Sequence of chain 1.A:
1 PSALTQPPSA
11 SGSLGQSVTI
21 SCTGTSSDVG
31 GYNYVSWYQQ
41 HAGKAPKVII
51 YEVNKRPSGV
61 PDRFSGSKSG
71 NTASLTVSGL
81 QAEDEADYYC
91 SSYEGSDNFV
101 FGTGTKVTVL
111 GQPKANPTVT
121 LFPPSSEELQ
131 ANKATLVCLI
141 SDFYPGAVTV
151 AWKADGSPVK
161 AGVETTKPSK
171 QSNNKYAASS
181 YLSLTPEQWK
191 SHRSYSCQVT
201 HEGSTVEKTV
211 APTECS

Sequence of chain 1.B:
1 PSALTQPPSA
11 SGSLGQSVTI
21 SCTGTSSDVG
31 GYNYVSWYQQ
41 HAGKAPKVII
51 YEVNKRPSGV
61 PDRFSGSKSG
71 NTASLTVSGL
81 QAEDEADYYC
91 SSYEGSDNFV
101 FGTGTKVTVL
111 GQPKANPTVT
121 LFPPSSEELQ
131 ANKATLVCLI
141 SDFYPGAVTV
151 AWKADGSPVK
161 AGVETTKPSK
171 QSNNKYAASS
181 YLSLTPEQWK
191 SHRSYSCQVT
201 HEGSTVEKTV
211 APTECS

This small molecule binds to this protein.
Small molecule (SMILES): CC(=O)N[C@H](Cc1c[nH]cn1)C(=O)N1CCC[C@H]1C(N)=O

Binding-site contacts:
Ligand atom CA contacts residue PHE99 of chain 1.A at 3.8 Å (hydrophobic).
Ligand atom CG contacts residue TYR38 of chain 1.B at 3.3 Å (hydrophobic).
Ligand atom C contacts residue PHE99 of chain 1.B at 4.1 Å (hydrophobic).
Ligand atom CB contacts residue VAL48 of chain 1.B at 3.7 Å (hydrophobic).
Ligand atom O contacts residue PHE99 of chain 1.A at 3.5 Å.
Ligand atom C contacts residue TYR38 of chain 1.A at 3.0 Å (hydrophobic).
Ligand atom CB contacts residue TYR38 of chain 1.B at 3.2 Å (hydrophobic).
Ligand atom CE1 contacts residue TYR34 of chain 1.A at 4.0 Å (hydrophobic).
Ligand atom NE2 contacts residue TYR34 of chain 1.B at 3.9 Å.
Ligand atom O contacts residue PHE99 of chain 1.B at 3.6 Å.
Ligand atom CA contacts residue TYR38 of chain 1.A at 3.9 Å (hydrophobic).
Ligand atom N contacts residue PHE99 of chain 1.A at 3.3 Å.
Ligand atom CG contacts residue TYR34 of chain 1.B at 2.9 Å (hydrophobic).
Ligand atom CG contacts residue SER36 of chain 1.B at 3.5 Å.
Ligand atom O contacts residue SER91 of chain 1.A at 4.0 Å.
Ligand atom N contacts residue TYR34 of chain 1.B at 3.2 Å (h-bond).
Ligand atom ND1 contacts residue TYR34 of chain 1.B at 3.0 Å (h-bond).
Ligand atom C contacts residue PHE99 of chain 1.A at 3.2 Å (hydrophobic).
Ligand atom CD2 contacts residue PHE99 of chain 1.A at 3.2 Å (hydrophobic).
Ligand atom N contacts residue PHE99 of chain 1.A at 3.0 Å.
Ligand atom O contacts residue TYR38 of chain 1.A at 2.5 Å (h-bond).
Ligand atom O contacts residue PHE99 of chain 1.A at 3.6 Å.
Ligand atom CB contacts residue TYR34 of chain 1.B at 3.1 Å (hydrophobic).
Ligand atom CA contacts residue TYR38 of chain 1.B at 3.4 Å (hydrophobic).
Ligand atom NE2 contacts residue PHE99 of chain 1.A at 4.1 Å.
Ligand atom C contacts residue PHE99 of chain 1.A at 3.5 Å (hydrophobic).
Ligand atom CB contacts residue PHE99 of chain 1.A at 4.0 Å (hydrophobic).
Ligand atom O contacts residue PHE101 of chain 1.A at 3.6 Å.
Ligand atom C contacts residue TYR34 of chain 1.B at 3.3 Å (hydrophobic).
Ligand atom CA contacts residue PHE99 of chain 1.B at 3.6 Å (hydrophobic).
Ligand atom CH3 contacts residue TYR34 of chain 1.B at 3.6 Å (hydrophobic).
Ligand atom CA contacts residue TYR34 of chain 1.B at 3.7 Å (hydrophobic).
Ligand atom CA contacts residue PHE99 of chain 1.A at 4.0 Å (hydrophobic).
Ligand atom CE1 contacts residue TYR34 of chain 1.B at 3.6 Å (hydrophobic).
Ligand atom CD contacts residue PHE99 of chain 1.A at 3.5 Å (hydrophobic).
Ligand atom O contacts residue TYR34 of chain 1.B at 3.5 Å.
Ligand atom CG contacts residue VAL48 of chain 1.B at 4.1 Å (hydrophobic).
Ligand atom N contacts residue PHE99 of chain 1.A at 3.5 Å.
Ligand atom N contacts residue TYR38 of chain 1.A at 3.4 Å (h-bond).
Ligand atom CD2 contacts residue TYR34 of chain 1.B at 3.6 Å (hydrophobic).